Sequence of chain 1.C:
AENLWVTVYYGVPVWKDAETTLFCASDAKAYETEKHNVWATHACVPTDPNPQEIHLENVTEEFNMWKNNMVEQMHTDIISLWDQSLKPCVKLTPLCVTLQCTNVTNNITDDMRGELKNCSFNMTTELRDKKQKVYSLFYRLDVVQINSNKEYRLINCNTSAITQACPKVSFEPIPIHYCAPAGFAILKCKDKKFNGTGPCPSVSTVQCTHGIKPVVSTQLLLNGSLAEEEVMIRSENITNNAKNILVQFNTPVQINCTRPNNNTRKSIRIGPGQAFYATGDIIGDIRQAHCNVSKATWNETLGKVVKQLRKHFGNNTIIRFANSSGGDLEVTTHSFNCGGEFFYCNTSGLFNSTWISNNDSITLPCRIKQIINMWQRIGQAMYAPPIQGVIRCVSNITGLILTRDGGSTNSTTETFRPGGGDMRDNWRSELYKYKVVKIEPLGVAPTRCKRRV

Binding-site contacts:
Ligand atom O6 contacts residue PRO261 of chain 1.C at 4.1 Å.
Ligand atom C5 contacts residue ASN416 of chain 1.C at 3.6 Å.
Ligand atom O5 contacts residue ASN416 of chain 1.C at 2.3 Å (h-bond).
Ligand atom C2 contacts residue ASN416 of chain 1.C at 2.5 Å.
Ligand atom O7 contacts residue ASN416 of chain 1.C at 3.8 Å.
Ligand atom C8 contacts residue ASN232 of chain 1.C at 4.1 Å.
Ligand atom C3 contacts residue ASN416 of chain 1.C at 3.8 Å.
Ligand atom C1 contacts residue ASN416 of chain 1.C at 1.4 Å.
Ligand atom C7 contacts residue ASN416 of chain 1.C at 3.7 Å.
Ligand atom O5 contacts residue PRO261 of chain 1.C at 4.0 Å.
Ligand atom C8 contacts residue NAG1 of chain 1.IA at 3.6 Å.
Ligand atom O7 contacts residue NAG1 of chain 1.IA at 4.4 Å.
Ligand atom N2 contacts residue ASN416 of chain 1.C at 3.0 Å (h-bond).
Ligand atom C4 contacts residue ASN416 of chain 1.C at 4.2 Å.

A protein and the small-molecule ligand that binds it are described below.
Small molecule (SMILES): CC(=O)N[C@H]1[C@H](O[C@H]2[C@H](O)[C@@H](NC(C)=O)CO[C@@H]2CO)O[C@H](CO)[C@@H](O)[C@@H]1O